Sequence of chain 1.C:
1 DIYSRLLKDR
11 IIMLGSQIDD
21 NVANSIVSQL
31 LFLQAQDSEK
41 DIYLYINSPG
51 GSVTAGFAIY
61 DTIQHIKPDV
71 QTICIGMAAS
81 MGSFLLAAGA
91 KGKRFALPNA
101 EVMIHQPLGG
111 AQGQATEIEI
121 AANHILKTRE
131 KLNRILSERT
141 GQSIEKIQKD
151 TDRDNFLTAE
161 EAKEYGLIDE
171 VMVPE

Binding-site contacts:
Ligand atom C17 contacts residue HIS105 of chain 1.C at 3.1 Å.
Ligand atom C18 contacts residue VAL53 of chain 1.C at 3.9 Å (hydrophobic).
Ligand atom B14 contacts residue SER80 of chain 1.C at 2.1 Å.
Ligand atom O23 contacts residue SER52 of chain 1.C at 3.8 Å.
Ligand atom C01 contacts residue LEU108 of chain 1.C at 3.6 Å (hydrophobic).
Ligand atom C15 contacts residue SER80 of chain 1.C at 3.1 Å.
Ligand atom O04 contacts residue PRO107 of chain 1.C at 3.4 Å.
Ligand atom C13 contacts residue MET81 of chain 1.C at 3.9 Å (hydrophobic).
Ligand atom O19 contacts residue GLY50 of chain 1.C at 3.2 Å.
Ligand atom O23 contacts residue VAL53 of chain 1.C at 2.9 Å (h-bond).
Ligand atom C25 contacts residue THR128 of chain 1.C at 3.8 Å.
Ligand atom C01 contacts residue GLY51 of chain 1.C at 3.6 Å.
Ligand atom O19 contacts residue MET81 of chain 1.C at 3.0 Å (h-bond).
Ligand atom N24 contacts residue VAL53 of chain 1.C at 3.6 Å.
Ligand atom C05 contacts residue LEU108 of chain 1.C at 3.7 Å (hydrophobic).
Ligand atom O20 contacts residue SER80 of chain 1.C at 2.2 Å (h-bond).
Ligand atom C13 contacts residue GLY51 of chain 1.C at 3.5 Å.
Ligand atom C17 contacts residue SER80 of chain 1.C at 3.2 Å.
Ligand atom O20 contacts residue HIS105 of chain 1.C at 3.2 Å (h-bond).
Ligand atom C17 contacts residue MET81 of chain 1.C at 3.9 Å (hydrophobic).
Ligand atom N12 contacts residue LEU108 of chain 1.C at 2.7 Å (h-bond).
Ligand atom B14 contacts residue MET81 of chain 1.C at 3.5 Å.
Ligand atom C18 contacts residue MET81 of chain 1.C at 3.5 Å (hydrophobic).
Ligand atom O04 contacts residue LEU108 of chain 1.C at 2.9 Å (h-bond).
Ligand atom C26 contacts residue HIS124 of chain 1.C at 3.7 Å.
Ligand atom B14 contacts residue GLY51 of chain 1.C at 3.6 Å.
Ligand atom C22 contacts residue LEU108 of chain 1.C at 3.8 Å (hydrophobic).
Ligand atom C16 contacts residue SER80 of chain 1.C at 3.7 Å.
Ligand atom C15 contacts residue PRO107 of chain 1.C at 3.8 Å (hydrophobic).
Ligand atom C18 contacts residue LEU132 of chain 1.C at 3.6 Å (hydrophobic).
Ligand atom C21 contacts residue VAL53 of chain 1.C at 3.5 Å (hydrophobic).
Ligand atom C25 contacts residue ILE125 of chain 1.C at 3.6 Å (hydrophobic).
Ligand atom C02 contacts residue GLY51 of chain 1.C at 3.6 Å.
Ligand atom C16 contacts residue HIS105 of chain 1.C at 3.8 Å.
Ligand atom C21 contacts residue LEU108 of chain 1.C at 3.7 Å (hydrophobic).
Ligand atom O19 contacts residue GLY51 of chain 1.C at 2.6 Å (h-bond).
Ligand atom C26 contacts residue ILE125 of chain 1.C at 3.8 Å (hydrophobic).
Ligand atom N03 contacts residue GLY51 of chain 1.C at 2.6 Å (h-bond).
Ligand atom O19 contacts residue SER80 of chain 1.C at 2.9 Å (h-bond).
Ligand atom C13 contacts residue SER80 of chain 1.C at 3.1 Å.

A small-molecule ligand and the protein it binds are described below.
Small molecule (SMILES): CC(C)C[C@@H](NC(=O)[C@H](Cc1ccccc1)NC(=O)c1cnccn1)B(O)O